The small molecule below binds the protein below.
Small molecule (SMILES): Nc1nc2[nH]cc(CN[C@H]3C=C[C@H](O)[C@@H]3O)c2c(=O)[nH]1

Sequence of chain 1.B:
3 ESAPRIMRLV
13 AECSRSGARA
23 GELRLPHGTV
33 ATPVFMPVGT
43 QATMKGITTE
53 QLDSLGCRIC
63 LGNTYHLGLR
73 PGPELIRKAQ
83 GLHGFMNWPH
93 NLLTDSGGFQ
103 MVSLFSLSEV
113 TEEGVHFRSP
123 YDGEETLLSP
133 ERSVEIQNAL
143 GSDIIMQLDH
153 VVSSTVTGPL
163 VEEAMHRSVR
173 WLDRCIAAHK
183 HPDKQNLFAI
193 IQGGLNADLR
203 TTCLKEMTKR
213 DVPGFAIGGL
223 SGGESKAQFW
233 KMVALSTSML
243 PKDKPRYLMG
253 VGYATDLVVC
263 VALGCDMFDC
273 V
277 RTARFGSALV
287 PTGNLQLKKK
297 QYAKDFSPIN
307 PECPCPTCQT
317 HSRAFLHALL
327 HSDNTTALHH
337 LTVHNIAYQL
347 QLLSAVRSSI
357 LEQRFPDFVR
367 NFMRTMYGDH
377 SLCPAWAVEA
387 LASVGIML

Binding-site contacts:
Ligand atom C4 contacts residue SER156 of chain 1.B at 3.1 Å.
Ligand atom C4 contacts residue LEU222 of chain 1.B at 3.4 Å (hydrophobic).
Ligand atom N3 contacts residue GLN102 of chain 1.B at 3.1 Å (h-bond).
Ligand atom O2 contacts residue SER156 of chain 1.B at 3.1 Å (h-bond).
Ligand atom C6 contacts residue GLY221 of chain 1.B at 3.6 Å.
Ligand atom N4 contacts residue VAL153 of chain 1.B at 3.4 Å.
Ligand atom N3 contacts residue MET251 of chain 1.B at 3.4 Å.
Ligand atom C11 contacts residue ASP151 of chain 1.B at 3.8 Å.
Ligand atom C10 contacts residue GLN102 of chain 1.B at 3.7 Å.
Ligand atom C6 contacts residue LEU222 of chain 1.B at 3.5 Å (hydrophobic).
Ligand atom C5 contacts residue GLY221 of chain 1.B at 3.6 Å.
Ligand atom C11 contacts residue GLN194 of chain 1.B at 3.9 Å.
Ligand atom O1 contacts residue PHE101 of chain 1.B at 3.8 Å.
Ligand atom N4 contacts residue ASP151 of chain 1.B at 2.8 Å (salt-bridge).
Ligand atom C8 contacts residue MET251 of chain 1.B at 3.7 Å (hydrophobic).
Ligand atom N5 contacts residue ILE192 of chain 1.B at 3.8 Å.
Ligand atom N3 contacts residue PHE101 of chain 1.B at 3.6 Å.
Ligand atom O3 contacts residue GLY221 of chain 1.B at 2.9 Å (h-bond).
Ligand atom C4 contacts residue GLY221 of chain 1.B at 3.8 Å.
Ligand atom N2 contacts residue GLN102 of chain 1.B at 3.5 Å (h-bond).
Ligand atom C2 contacts residue LEU222 of chain 1.B at 3.4 Å (hydrophobic).
Ligand atom N5 contacts residue ASP151 of chain 1.B at 2.9 Å (salt-bridge).
Ligand atom N2 contacts residue MET251 of chain 1.B at 3.6 Å.
Ligand atom O2 contacts residue GLY224 of chain 1.B at 3.4 Å.
Ligand atom N1 contacts residue LEU222 of chain 1.B at 2.7 Å (h-bond).
Ligand atom O3 contacts residue GLY220 of chain 1.B at 3.3 Å.
Ligand atom C12 contacts residue PHE101 of chain 1.B at 3.9 Å (hydrophobic).
Ligand atom C1 contacts residue LEU222 of chain 1.B at 3.5 Å (hydrophobic).
Ligand atom C12 contacts residue ASP151 of chain 1.B at 3.5 Å.
Ligand atom C5 contacts residue VAL154 of chain 1.B at 3.8 Å (hydrophobic).
Ligand atom O3 contacts residue GLN194 of chain 1.B at 3.1 Å (h-bond).
Ligand atom C10 contacts residue PHE101 of chain 1.B at 3.8 Å (hydrophobic).
Ligand atom C4 contacts residue GLY224 of chain 1.B at 3.6 Å.
Ligand atom C3 contacts residue GLY221 of chain 1.B at 3.7 Å.
Ligand atom C7 contacts residue MET251 of chain 1.B at 3.8 Å (hydrophobic).
Ligand atom C3 contacts residue VAL153 of chain 1.B at 3.7 Å (hydrophobic).
Ligand atom C2 contacts residue GLY224 of chain 1.B at 3.9 Å.
Ligand atom C2 contacts residue SER223 of chain 1.B at 3.8 Å.
Ligand atom O2 contacts residue SER155 of chain 1.B at 3.4 Å.
Ligand atom C10 contacts residue MET251 of chain 1.B at 3.4 Å (hydrophobic).